This small molecule binds to this protein.
Small molecule (SMILES): COP(=O)(O)[C@H](C)O

Sequence of chain 1.B:
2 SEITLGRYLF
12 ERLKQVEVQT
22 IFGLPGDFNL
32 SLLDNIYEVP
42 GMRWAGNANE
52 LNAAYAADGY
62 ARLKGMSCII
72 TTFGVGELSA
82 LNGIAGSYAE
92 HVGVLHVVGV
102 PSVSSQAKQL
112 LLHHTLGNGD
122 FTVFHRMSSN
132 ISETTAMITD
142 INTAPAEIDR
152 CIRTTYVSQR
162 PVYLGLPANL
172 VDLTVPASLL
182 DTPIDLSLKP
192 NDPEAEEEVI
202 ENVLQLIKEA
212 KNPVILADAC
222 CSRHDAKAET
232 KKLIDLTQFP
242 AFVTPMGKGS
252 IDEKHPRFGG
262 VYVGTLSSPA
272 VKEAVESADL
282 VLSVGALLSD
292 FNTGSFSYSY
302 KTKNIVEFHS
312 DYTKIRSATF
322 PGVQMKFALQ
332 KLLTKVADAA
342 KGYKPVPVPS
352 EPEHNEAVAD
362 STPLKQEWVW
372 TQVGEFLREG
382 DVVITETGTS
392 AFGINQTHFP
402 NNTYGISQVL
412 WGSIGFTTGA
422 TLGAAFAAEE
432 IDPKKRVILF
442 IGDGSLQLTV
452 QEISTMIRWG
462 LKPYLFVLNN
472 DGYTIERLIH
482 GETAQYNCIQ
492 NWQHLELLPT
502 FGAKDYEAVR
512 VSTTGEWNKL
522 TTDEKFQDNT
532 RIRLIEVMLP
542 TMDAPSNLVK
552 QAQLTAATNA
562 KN

Sequence of chain 1.A:
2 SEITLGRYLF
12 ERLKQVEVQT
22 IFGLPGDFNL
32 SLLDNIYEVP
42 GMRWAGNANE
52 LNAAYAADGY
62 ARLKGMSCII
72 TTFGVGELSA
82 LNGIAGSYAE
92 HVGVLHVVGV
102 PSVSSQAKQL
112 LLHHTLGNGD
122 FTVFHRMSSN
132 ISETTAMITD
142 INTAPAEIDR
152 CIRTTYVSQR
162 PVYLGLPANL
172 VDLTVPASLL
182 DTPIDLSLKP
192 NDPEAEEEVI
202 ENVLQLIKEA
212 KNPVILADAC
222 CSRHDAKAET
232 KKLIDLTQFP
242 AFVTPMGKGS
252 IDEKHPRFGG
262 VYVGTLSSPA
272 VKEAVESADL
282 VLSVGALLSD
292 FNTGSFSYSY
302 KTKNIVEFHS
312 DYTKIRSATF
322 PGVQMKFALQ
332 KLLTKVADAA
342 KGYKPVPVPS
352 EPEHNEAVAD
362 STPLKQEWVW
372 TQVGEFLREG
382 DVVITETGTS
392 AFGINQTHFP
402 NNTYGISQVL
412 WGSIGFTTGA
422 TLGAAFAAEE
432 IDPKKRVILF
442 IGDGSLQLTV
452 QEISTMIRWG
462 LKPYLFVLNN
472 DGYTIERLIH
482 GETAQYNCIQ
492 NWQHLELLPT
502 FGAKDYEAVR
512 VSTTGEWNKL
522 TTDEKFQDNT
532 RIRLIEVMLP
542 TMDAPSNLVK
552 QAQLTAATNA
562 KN

Binding-site contacts:
Ligand atom C2 contacts residue GLU477 of chain 1.A at 3.5 Å.
Ligand atom O5 contacts residue ASP28 of chain 1.B at 4.0 Å.
Ligand atom O1 contacts residue ASP28 of chain 1.B at 4.1 Å.
Ligand atom O5 contacts residue GLY413 of chain 1.A at 4.5 Å.
Ligand atom O1 contacts residue GLU477 of chain 1.A at 1.9 Å (salt-bridge).
Ligand atom C3 contacts residue PHE292 of chain 1.A at 4.3 Å (hydrophobic).
Ligand atom O3 contacts residue GLU477 of chain 1.A at 4.2 Å.
Ligand atom C2 contacts residue ASP28 of chain 1.B at 4.4 Å.
Ligand atom O2 contacts residue TPP1 of chain 1.E at 3.8 Å.
Ligand atom C5 contacts residue HIS115 of chain 1.B at 4.0 Å.
Ligand atom P1 contacts residue GLY27 of chain 1.B at 4.3 Å.
Ligand atom O1 contacts residue ILE480 of chain 1.A at 2.8 Å.
Ligand atom C3 contacts residue TPP1 of chain 1.E at 2.8 Å.
Ligand atom P1 contacts residue ASP28 of chain 1.B at 3.4 Å.
Ligand atom O3 contacts residue ILE480 of chain 1.A at 3.9 Å.
Ligand atom C2 contacts residue HIS115 of chain 1.B at 4.0 Å.
Ligand atom O3 contacts residue PHE292 of chain 1.A at 4.2 Å.
Ligand atom C5 contacts residue HIS114 of chain 1.B at 2.5 Å.
Ligand atom O2 contacts residue PHE29 of chain 1.B at 4.4 Å.
Ligand atom O5 contacts residue HIS115 of chain 1.B at 2.6 Å (h-bond).
Ligand atom C3 contacts residue HIS115 of chain 1.B at 4.3 Å.
Ligand atom O2 contacts residue ASP28 of chain 1.B at 2.1 Å (salt-bridge).
Ligand atom O2 contacts residue GLY27 of chain 1.B at 3.0 Å.
Ligand atom O3 contacts residue ASP28 of chain 1.B at 2.8 Å (salt-bridge).
Ligand atom O3 contacts residue HIS114 of chain 1.B at 3.2 Å (h-bond).
Ligand atom C5 contacts residue ASP28 of chain 1.B at 3.2 Å.
Ligand atom P1 contacts residue HIS114 of chain 1.B at 4.5 Å.
Ligand atom O2 contacts residue GLU477 of chain 1.A at 3.3 Å (salt-bridge).
Ligand atom O5 contacts residue TPP1 of chain 1.E at 3.1 Å.
Ligand atom P1 contacts residue ILE480 of chain 1.A at 3.8 Å.
Ligand atom O1 contacts residue ILE476 of chain 1.A at 4.4 Å.
Ligand atom C3 contacts residue GLU477 of chain 1.A at 4.3 Å.
Ligand atom O5 contacts residue HIS114 of chain 1.B at 4.0 Å.
Ligand atom C2 contacts residue TPP1 of chain 1.E at 2.3 Å.
Ligand atom P1 contacts residue GLU477 of chain 1.A at 2.8 Å.
Ligand atom P1 contacts residue TPP1 of chain 1.E at 3.6 Å.
Ligand atom C3 contacts residue THR388 of chain 1.A at 3.7 Å.
Ligand atom O1 contacts residue TPP1 of chain 1.E at 3.6 Å.
Ligand atom C5 contacts residue PHE292 of chain 1.A at 3.6 Å (hydrophobic).